Binding-site contacts:
Ligand atom OP2 contacts residue LEU165 of chain 1.B at 3.4 Å.
Ligand atom C4 contacts residue LEU165 of chain 1.B at 3.7 Å (hydrophobic).
Ligand atom C2 contacts residue ARG192 of chain 1.B at 3.7 Å.
Ligand atom C1' contacts residue ARG192 of chain 1.B at 3.7 Å.
Ligand atom C6 contacts residue LEU165 of chain 1.B at 3.8 Å (hydrophobic).
Ligand atom C5 contacts residue LEU165 of chain 1.B at 3.8 Å (hydrophobic).
Ligand atom O4 contacts residue SER434 of chain 1.B at 2.7 Å (h-bond).
Ligand atom O4 contacts residue ASP430 of chain 1.B at 3.1 Å.
Ligand atom C2 contacts residue PHE405 of chain 1.B at 3.8 Å (hydrophobic).
Ligand atom O2 contacts residue PHE330 of chain 1.B at 3.3 Å.
Ligand atom O4 contacts residue ARG329 of chain 1.B at 3.7 Å.
Ligand atom C6 contacts residue ARG192 of chain 1.B at 3.1 Å.
Ligand atom C4 contacts residue PHE330 of chain 1.B at 3.8 Å (hydrophobic).
Ligand atom N3 contacts residue LEU165 of chain 1.B at 3.4 Å.
Ligand atom OP2 contacts residue TYR431 of chain 1.B at 3.4 Å (h-bond).
Ligand atom C4 contacts residue PHE405 of chain 1.B at 3.2 Å (hydrophobic).
Ligand atom O4 contacts residue PHE405 of chain 1.B at 3.4 Å.
Ligand atom O4' contacts residue PHE330 of chain 1.B at 3.6 Å.
Ligand atom N1 contacts residue ARG192 of chain 1.B at 3.2 Å (salt-bridge).
Ligand atom OP1 contacts residue ARG329 of chain 1.B at 3.7 Å.
Ligand atom N1 contacts residue LEU165 of chain 1.B at 3.6 Å.
Ligand atom C5 contacts residue PHE405 of chain 1.B at 3.7 Å (hydrophobic).
Ligand atom O2 contacts residue PHE405 of chain 1.B at 3.9 Å.
Ligand atom N3 contacts residue PHE330 of chain 1.B at 3.4 Å.
Ligand atom C4' contacts residue PHE330 of chain 1.B at 3.6 Å (hydrophobic).
Ligand atom C2 contacts residue LEU165 of chain 1.B at 3.4 Å (hydrophobic).
Ligand atom N1 contacts residue PHE330 of chain 1.B at 3.7 Å.
Ligand atom C7 contacts residue ARG217 of chain 1.B at 3.4 Å.
Ligand atom C5 contacts residue PHE330 of chain 1.B at 3.5 Å (hydrophobic).
Ligand atom C6 contacts residue PHE330 of chain 1.B at 3.5 Å (hydrophobic).
Ligand atom C5 contacts residue ARG192 of chain 1.B at 3.5 Å.
Ligand atom N3 contacts residue PHE405 of chain 1.B at 3.3 Å.
Ligand atom C7 contacts residue PHE405 of chain 1.B at 3.9 Å (hydrophobic).
Ligand atom O4 contacts residue LEU165 of chain 1.B at 3.9 Å.
Ligand atom C4 contacts residue SER434 of chain 1.B at 3.6 Å.
Ligand atom C7 contacts residue TYR121 of chain 1.B at 3.4 Å (hydrophobic).
Ligand atom C7 contacts residue PHE330 of chain 1.B at 3.2 Å (hydrophobic).
Ligand atom O5' contacts residue HIS410 of chain 1.B at 3.7 Å.
Ligand atom C7 contacts residue ARG192 of chain 1.B at 3.9 Å.
Ligand atom C2 contacts residue PHE330 of chain 1.B at 3.3 Å (hydrophobic).

The small molecule below binds the protein below.
Small molecule (SMILES): Cc1cn([C@H]2C[C@H](O[P](=O)(O)OC[C@H]3O[C@@H](n4cc(C)c(=O)[nH]c4=O)C[C@@H]3O[P](=O)(O)OC[C@H]3O[C@@H](n4cc(C)c(=O)[nH]c4=O)C[C@@H]3O)[C@@H](CO)O2)c(=O)[nH]c1=O

Sequence of chain 1.B:
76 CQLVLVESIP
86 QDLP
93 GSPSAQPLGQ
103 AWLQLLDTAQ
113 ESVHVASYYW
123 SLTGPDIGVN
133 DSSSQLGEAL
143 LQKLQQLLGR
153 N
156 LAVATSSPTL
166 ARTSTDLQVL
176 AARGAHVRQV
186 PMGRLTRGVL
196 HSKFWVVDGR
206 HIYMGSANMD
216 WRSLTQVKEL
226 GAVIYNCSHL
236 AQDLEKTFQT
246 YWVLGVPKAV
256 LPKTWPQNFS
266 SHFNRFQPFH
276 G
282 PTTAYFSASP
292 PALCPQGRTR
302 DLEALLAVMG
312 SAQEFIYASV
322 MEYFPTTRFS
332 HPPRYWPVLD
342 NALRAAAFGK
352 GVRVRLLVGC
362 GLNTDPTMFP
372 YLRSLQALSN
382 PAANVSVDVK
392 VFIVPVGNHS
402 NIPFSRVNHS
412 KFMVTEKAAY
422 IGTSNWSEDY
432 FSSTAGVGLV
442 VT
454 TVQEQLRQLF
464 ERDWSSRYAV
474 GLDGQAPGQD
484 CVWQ